The small molecule below binds the protein below.
Small molecule (SMILES): CC(=O)N[C@@H]1[C@@H](O)[C@H](O)[C@@H](CO)O[C@H]1O

Sequence of chain 1.B:
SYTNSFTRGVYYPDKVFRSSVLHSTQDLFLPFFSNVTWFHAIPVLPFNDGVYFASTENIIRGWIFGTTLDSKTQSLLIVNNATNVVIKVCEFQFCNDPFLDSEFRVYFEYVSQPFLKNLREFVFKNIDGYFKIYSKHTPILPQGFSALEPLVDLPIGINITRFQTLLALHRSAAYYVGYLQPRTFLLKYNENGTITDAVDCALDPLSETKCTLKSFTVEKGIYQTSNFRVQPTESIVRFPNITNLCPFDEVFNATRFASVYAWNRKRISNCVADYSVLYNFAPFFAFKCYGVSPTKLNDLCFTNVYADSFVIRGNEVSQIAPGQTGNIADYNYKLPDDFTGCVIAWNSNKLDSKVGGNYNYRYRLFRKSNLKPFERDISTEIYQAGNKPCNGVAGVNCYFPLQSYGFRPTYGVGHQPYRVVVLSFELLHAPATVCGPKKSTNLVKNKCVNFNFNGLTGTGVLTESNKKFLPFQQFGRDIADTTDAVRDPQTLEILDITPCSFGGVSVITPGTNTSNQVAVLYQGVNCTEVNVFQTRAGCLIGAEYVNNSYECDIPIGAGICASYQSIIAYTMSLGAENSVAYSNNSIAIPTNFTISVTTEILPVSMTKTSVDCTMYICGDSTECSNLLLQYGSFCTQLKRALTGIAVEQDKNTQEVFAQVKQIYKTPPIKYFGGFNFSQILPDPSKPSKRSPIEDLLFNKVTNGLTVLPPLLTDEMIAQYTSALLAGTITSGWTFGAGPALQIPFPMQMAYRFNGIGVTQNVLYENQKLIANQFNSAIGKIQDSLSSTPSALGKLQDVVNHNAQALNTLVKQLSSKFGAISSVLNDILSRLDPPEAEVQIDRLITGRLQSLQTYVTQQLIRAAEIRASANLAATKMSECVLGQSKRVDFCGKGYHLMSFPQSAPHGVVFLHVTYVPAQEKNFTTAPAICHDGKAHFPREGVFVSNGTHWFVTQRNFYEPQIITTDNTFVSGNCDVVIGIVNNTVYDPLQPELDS

Binding-site contacts:
Ligand atom C5 contacts residue ASN216 of chain 1.B at 3.7 Å.
Ligand atom O7 contacts residue ASN216 of chain 1.B at 3.3 Å (h-bond).
Ligand atom C1 contacts residue ASN216 of chain 1.B at 1.4 Å.
Ligand atom C7 contacts residue ASN216 of chain 1.B at 3.3 Å.
Ligand atom O6 contacts residue THR90 of chain 1.B at 4.3 Å.
Ligand atom C1 contacts residue THR90 of chain 1.B at 4.4 Å.
Ligand atom C2 contacts residue ASN216 of chain 1.B at 2.5 Å.
Ligand atom C6 contacts residue THR90 of chain 1.B at 3.8 Å.
Ligand atom C6 contacts residue THR218 of chain 1.B at 3.8 Å.
Ligand atom O5 contacts residue THR218 of chain 1.B at 4.1 Å.
Ligand atom C5 contacts residue THR90 of chain 1.B at 4.2 Å.
Ligand atom O5 contacts residue THR90 of chain 1.B at 3.4 Å.
Ligand atom C8 contacts residue ASN216 of chain 1.B at 4.1 Å.
Ligand atom N2 contacts residue ASN216 of chain 1.B at 2.9 Å (h-bond).
Ligand atom O5 contacts residue ASN216 of chain 1.B at 2.4 Å (h-bond).
Ligand atom C4 contacts residue ASN216 of chain 1.B at 4.2 Å.
Ligand atom C3 contacts residue ASN216 of chain 1.B at 3.8 Å.
Ligand atom C5 contacts residue THR218 of chain 1.B at 3.8 Å.